Sequence of chain 1.C:
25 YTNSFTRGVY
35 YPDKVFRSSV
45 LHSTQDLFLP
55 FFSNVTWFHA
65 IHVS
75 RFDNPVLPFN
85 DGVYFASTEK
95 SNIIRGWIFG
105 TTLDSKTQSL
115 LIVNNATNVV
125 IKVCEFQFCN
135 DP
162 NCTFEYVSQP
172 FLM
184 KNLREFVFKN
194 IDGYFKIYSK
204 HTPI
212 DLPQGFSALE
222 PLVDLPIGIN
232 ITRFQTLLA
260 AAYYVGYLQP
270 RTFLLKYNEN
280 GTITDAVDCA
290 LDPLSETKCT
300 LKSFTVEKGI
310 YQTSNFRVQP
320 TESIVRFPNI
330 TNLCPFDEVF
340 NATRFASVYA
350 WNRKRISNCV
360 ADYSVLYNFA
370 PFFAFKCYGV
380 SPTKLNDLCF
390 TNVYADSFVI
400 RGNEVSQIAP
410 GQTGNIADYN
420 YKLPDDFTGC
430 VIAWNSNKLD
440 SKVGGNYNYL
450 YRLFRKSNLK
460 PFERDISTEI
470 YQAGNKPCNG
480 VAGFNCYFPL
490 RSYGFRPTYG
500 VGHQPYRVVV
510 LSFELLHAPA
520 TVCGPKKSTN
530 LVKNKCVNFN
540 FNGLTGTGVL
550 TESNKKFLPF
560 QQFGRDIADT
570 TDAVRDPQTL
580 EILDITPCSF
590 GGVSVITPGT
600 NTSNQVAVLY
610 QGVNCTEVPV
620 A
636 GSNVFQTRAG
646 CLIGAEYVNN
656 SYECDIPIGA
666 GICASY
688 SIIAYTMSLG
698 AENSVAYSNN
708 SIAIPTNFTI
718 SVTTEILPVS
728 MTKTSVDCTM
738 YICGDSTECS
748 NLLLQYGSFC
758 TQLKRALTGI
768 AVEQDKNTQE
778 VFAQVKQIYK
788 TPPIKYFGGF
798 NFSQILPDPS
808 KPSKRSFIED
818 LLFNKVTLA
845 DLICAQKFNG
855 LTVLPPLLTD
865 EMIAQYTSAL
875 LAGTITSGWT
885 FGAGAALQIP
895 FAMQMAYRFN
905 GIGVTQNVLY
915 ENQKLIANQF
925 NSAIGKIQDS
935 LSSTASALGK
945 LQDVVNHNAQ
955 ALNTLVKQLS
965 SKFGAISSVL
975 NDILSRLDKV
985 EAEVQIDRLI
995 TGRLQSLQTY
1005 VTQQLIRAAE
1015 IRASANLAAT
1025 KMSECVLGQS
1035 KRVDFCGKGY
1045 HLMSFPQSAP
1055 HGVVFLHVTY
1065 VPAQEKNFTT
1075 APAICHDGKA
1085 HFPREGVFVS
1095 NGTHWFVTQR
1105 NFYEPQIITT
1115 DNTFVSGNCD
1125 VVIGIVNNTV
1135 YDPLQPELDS

A small-molecule ligand and the protein it binds are described below.
Small molecule (SMILES): CC(=O)N[C@H]1[C@H](O[C@H]2[C@H](O)[C@@H](NC(C)=O)CO[C@@H]2CO)O[C@H](CO)[C@@H](O)[C@@H]1O

Binding-site contacts:
Ligand atom C2 contacts residue SER800 of chain 1.C at 4.4 Å.
Ligand atom O5 contacts residue ASN798 of chain 1.C at 2.4 Å (h-bond).
Ligand atom C3 contacts residue ASN798 of chain 1.C at 3.8 Å.
Ligand atom O5 contacts residue GLN801 of chain 1.C at 4.3 Å.
Ligand atom C5 contacts residue GLN801 of chain 1.C at 4.3 Å.
Ligand atom C1 contacts residue ASN798 of chain 1.C at 1.4 Å.
Ligand atom N2 contacts residue SER800 of chain 1.C at 4.3 Å.
Ligand atom C1 contacts residue GLN801 of chain 1.C at 4.4 Å.
Ligand atom O6 contacts residue GLN801 of chain 1.C at 4.2 Å.
Ligand atom C5 contacts residue ASN798 of chain 1.C at 3.7 Å.
Ligand atom C7 contacts residue ASN798 of chain 1.C at 3.7 Å.
Ligand atom C4 contacts residue ASN798 of chain 1.C at 4.2 Å.
Ligand atom O7 contacts residue ASN798 of chain 1.C at 4.3 Å.
Ligand atom C2 contacts residue ASN798 of chain 1.C at 2.5 Å.
Ligand atom C8 contacts residue ASN798 of chain 1.C at 4.1 Å.
Ligand atom N2 contacts residue ASN798 of chain 1.C at 2.9 Å (h-bond).
Ligand atom C1 contacts residue SER800 of chain 1.C at 3.7 Å.
Ligand atom O7 contacts residue LYS792 of chain 1.C at 4.1 Å.